Sequence of chain 2.B:
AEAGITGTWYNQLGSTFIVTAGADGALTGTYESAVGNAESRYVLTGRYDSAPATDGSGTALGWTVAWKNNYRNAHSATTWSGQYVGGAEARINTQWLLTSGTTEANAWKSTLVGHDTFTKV

This protein binds this small molecule.
Small molecule (SMILES): N=C1N[C@H]2[C@H](CS[C@H]2CCCCC(=O)O)N1

Sequence of chain 1.A:
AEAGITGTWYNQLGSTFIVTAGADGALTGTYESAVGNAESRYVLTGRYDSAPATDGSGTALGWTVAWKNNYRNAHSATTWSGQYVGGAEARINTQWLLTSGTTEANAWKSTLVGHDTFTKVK

Binding-site contacts:
Ligand atom C3 contacts residue LEU13 of chain 2.B at 3.6 Å (hydrophobic).
Ligand atom N2 contacts residue VAL35 of chain 2.B at 3.5 Å.
Ligand atom C9 contacts residue VAL35 of chain 2.B at 3.9 Å (hydrophobic).
Ligand atom C6 contacts residue TRP96 of chain 2.B at 3.7 Å (hydrophobic).
Ligand atom C10 contacts residue SER76 of chain 2.B at 4.0 Å.
Ligand atom C3 contacts residue ASP116 of chain 2.B at 4.0 Å.
Ligand atom C3 contacts residue TYR31 of chain 2.B at 3.6 Å (hydrophobic).
Ligand atom O12 contacts residue GLY36 of chain 2.B at 3.5 Å.
Ligand atom O11 contacts residue SER76 of chain 2.B at 3.0 Å (h-bond).
Ligand atom S1 contacts residue THR78 of chain 2.B at 3.3 Å (h-bond).
Ligand atom C8 contacts residue TRP67 of chain 2.B at 4.0 Å (hydrophobic).
Ligand atom N1 contacts residue LEU13 of chain 2.B at 3.7 Å.
Ligand atom C9 contacts residue TRP67 of chain 2.B at 3.9 Å (hydrophobic).
Ligand atom C8 contacts residue LEU98 of chain 2.B at 3.9 Å (hydrophobic).
Ligand atom C4 contacts residue VAL35 of chain 2.B at 3.7 Å (hydrophobic).
Ligand atom C6 contacts residue THR78 of chain 2.B at 4.0 Å.
Ligand atom N3 contacts residue SER15 of chain 2.B at 2.9 Å (h-bond).
Ligand atom N2 contacts residue LEU13 of chain 2.B at 3.9 Å.
Ligand atom C11 contacts residue ASN37 of chain 2.B at 3.7 Å.
Ligand atom O11 contacts residue ALA74 of chain 2.B at 3.8 Å.
Ligand atom C3 contacts residue ASN11 of chain 2.B at 4.0 Å.
Ligand atom C2 contacts residue TRP108 of chain 1.A at 3.8 Å (hydrophobic).
Ligand atom C4 contacts residue TRP108 of chain 1.A at 3.8 Å (hydrophobic).
Ligand atom C7 contacts residue SER33 of chain 2.B at 3.5 Å.
Ligand atom N2 contacts residue SER33 of chain 2.B at 3.1 Å (h-bond).
Ligand atom C10 contacts residue TRP67 of chain 2.B at 3.6 Å (hydrophobic).
Ligand atom C7 contacts residue VAL35 of chain 2.B at 3.6 Å (hydrophobic).
Ligand atom C3 contacts residue SER15 of chain 2.B at 3.9 Å.
Ligand atom N3 contacts residue SER33 of chain 2.B at 4.0 Å.
Ligand atom S1 contacts residue TRP80 of chain 2.B at 4.0 Å.
Ligand atom S1 contacts residue TRP67 of chain 2.B at 3.7 Å.
Ligand atom C10 contacts residue ASN37 of chain 2.B at 3.7 Å.
Ligand atom C3 contacts residue SER33 of chain 2.B at 3.9 Å.
Ligand atom C11 contacts residue SER76 of chain 2.B at 3.9 Å.
Ligand atom C5 contacts residue TRP96 of chain 2.B at 3.9 Å (hydrophobic).
Ligand atom N1 contacts residue ASP116 of chain 2.B at 3.1 Å (salt-bridge).
Ligand atom N3 contacts residue LEU13 of chain 2.B at 3.9 Å.
Ligand atom N3 contacts residue ASN11 of chain 2.B at 3.1 Å (h-bond).
Ligand atom O12 contacts residue ASN37 of chain 2.B at 3.0 Å (h-bond).
Ligand atom N3 contacts residue TYR31 of chain 2.B at 2.7 Å (h-bond).